Binding-site contacts:
Ligand atom O6 contacts residue ASN29 of chain 1.E at 4.3 Å.
Ligand atom O7 contacts residue LEU52 of chain 1.F at 4.5 Å.
Ligand atom C7 contacts residue ASN29 of chain 1.E at 4.2 Å.
Ligand atom C3 contacts residue ASN29 of chain 1.E at 3.3 Å.
Ligand atom O5 contacts residue ASN29 of chain 1.E at 2.3 Å (h-bond).
Ligand atom C5 contacts residue ASN29 of chain 1.E at 2.9 Å.
Ligand atom O7 contacts residue THR312 of chain 1.E at 4.3 Å.
Ligand atom C8 contacts residue ALA30 of chain 1.E at 4.0 Å (hydrophobic).
Ligand atom O7 contacts residue THR31 of chain 1.E at 3.2 Å (h-bond).
Ligand atom C1 contacts residue THR312 of chain 1.E at 4.2 Å.
Ligand atom C8 contacts residue THR31 of chain 1.E at 3.2 Å.
Ligand atom N2 contacts residue ASN29 of chain 1.E at 3.4 Å (h-bond).
Ligand atom N2 contacts residue THR312 of chain 1.E at 4.3 Å.
Ligand atom C6 contacts residue ASN29 of chain 1.E at 4.2 Å.
Ligand atom C7 contacts residue THR31 of chain 1.E at 3.7 Å.
Ligand atom C4 contacts residue ASN29 of chain 1.E at 3.6 Å.
Ligand atom O4 contacts residue ASN29 of chain 1.E at 4.3 Å.
Ligand atom C2 contacts residue ASN29 of chain 1.E at 2.7 Å.
Ligand atom C1 contacts residue ASN29 of chain 1.E at 1.5 Å.

The small molecule below binds the protein below.
Small molecule (SMILES): CC(=O)N[C@@H]1[C@@H](O)[C@H](O)[C@@H](CO)O[C@H]1O

Sequence of chain 1.F:
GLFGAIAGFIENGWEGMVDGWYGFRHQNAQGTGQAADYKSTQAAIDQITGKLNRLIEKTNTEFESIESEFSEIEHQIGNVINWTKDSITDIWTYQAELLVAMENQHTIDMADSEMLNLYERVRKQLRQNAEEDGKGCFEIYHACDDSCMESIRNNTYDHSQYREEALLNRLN

Sequence of chain 1.E:
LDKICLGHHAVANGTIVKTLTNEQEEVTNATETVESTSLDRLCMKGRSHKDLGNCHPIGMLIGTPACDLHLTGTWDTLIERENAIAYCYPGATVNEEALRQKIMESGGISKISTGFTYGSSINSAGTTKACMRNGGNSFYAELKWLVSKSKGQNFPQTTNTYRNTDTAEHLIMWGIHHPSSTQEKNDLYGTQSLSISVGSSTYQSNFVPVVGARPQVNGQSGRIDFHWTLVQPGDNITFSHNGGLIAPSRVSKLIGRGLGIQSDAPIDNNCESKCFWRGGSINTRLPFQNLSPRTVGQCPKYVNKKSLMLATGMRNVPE